The small molecule below binds the protein below.
Small molecule (SMILES): Cc1cn([C@H]2C[C@H](N=[N+]=[N-])[C@@H](CO[P](=O)(O)O[P](=O)(O)O[P](=O)(O)O[P](=O)(O)OC[C@H]3O[C@@H](n4cnc5c(N)ncnc54)[C@H](O)[C@@H]3O)O2)c(=O)[nH]c1=O

Sequence of chain 1.C:
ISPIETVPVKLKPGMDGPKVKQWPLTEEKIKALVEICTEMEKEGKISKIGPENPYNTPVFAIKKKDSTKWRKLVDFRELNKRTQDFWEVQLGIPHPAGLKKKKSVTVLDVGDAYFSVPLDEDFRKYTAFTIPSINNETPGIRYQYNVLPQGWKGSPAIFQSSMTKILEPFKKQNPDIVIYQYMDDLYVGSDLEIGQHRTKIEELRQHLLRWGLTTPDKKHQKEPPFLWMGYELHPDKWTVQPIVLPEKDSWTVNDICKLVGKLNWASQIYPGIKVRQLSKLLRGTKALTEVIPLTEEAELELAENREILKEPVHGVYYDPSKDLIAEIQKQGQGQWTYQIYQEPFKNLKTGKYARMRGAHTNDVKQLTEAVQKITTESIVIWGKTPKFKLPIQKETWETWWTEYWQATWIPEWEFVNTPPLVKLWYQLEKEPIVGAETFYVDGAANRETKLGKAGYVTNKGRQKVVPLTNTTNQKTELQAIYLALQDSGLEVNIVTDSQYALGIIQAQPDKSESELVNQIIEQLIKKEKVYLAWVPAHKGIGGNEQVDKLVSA

Binding-site contacts:
Ligand atom C5A contacts residue ARG74 of chain 1.C at 3.3 Å.
Ligand atom O1B contacts residue ARG74 of chain 1.C at 3.6 Å.
Ligand atom PG contacts residue MG1 of chain 1.U at 3.3 Å.
Ligand atom N6R contacts residue HIS223 of chain 1.C at 3.0 Å (h-bond).
Ligand atom O2B contacts residue MG1 of chain 1.U at 2.4 Å.
Ligand atom N3A contacts residue ALA116 of chain 1.C at 3.5 Å (h-bond).
Ligand atom N3' contacts residue ALA116 of chain 1.C at 3.5 Å (h-bond).
Ligand atom O3B contacts residue ASP115 of chain 1.C at 2.7 Å (salt-bridge).
Ligand atom C2' contacts residue TYR117 of chain 1.C at 3.2 Å (hydrophobic).
Ligand atom N3' contacts residue TYR117 of chain 1.C at 3.5 Å (h-bond).
Ligand atom PA contacts residue ARG74 of chain 1.C at 3.5 Å.
Ligand atom PB contacts residue MG1 of chain 1.U at 3.1 Å.
Ligand atom O1G contacts residue ASP112 of chain 1.C at 3.2 Å (salt-bridge).
Ligand atom PD contacts residue LYS67 of chain 1.C at 3.6 Å.
Ligand atom N3B contacts residue GLN153 of chain 1.C at 2.5 Å (h-bond).
Ligand atom O3A contacts residue ARG74 of chain 1.C at 3.0 Å (salt-bridge).
Ligand atom C6R contacts residue HIS223 of chain 1.C at 3.3 Å.
Ligand atom O4' contacts residue MET186 of chain 1.C at 3.4 Å.
Ligand atom O2D contacts residue LYS67 of chain 1.C at 2.9 Å.
Ligand atom N1R contacts residue LEU230 of chain 1.C at 3.5 Å (h-bond).
Ligand atom O3B contacts residue MG1 of chain 1.U at 3.2 Å.
Ligand atom N1R contacts residue HIS223 of chain 1.C at 2.7 Å (h-bond).
Ligand atom O1D contacts residue LYS67 of chain 1.C at 3.5 Å (salt-bridge).
Ligand atom PA contacts residue MG1 of chain 1.U at 3.5 Å.
Ligand atom O2G contacts residue GLY114 of chain 1.C at 3.5 Å.
Ligand atom C2R contacts residue LEU230 of chain 1.C at 3.6 Å (hydrophobic).
Ligand atom O5' contacts residue ARG74 of chain 1.C at 3.5 Å (salt-bridge).
Ligand atom O2B contacts residue ASP187 of chain 1.C at 3.2 Å (salt-bridge).
Ligand atom O2A contacts residue ARG74 of chain 1.C at 3.2 Å (salt-bridge).
Ligand atom PB contacts residue ASP115 of chain 1.C at 3.3 Å.
Ligand atom O2B contacts residue ASP115 of chain 1.C at 3.2 Å (salt-bridge).
Ligand atom O1A contacts residue MG1 of chain 1.U at 2.4 Å.
Ligand atom O1B contacts residue ASP115 of chain 1.C at 3.4 Å.
Ligand atom N3A contacts residue GLN153 of chain 1.C at 2.9 Å (h-bond).
Ligand atom N3B contacts residue PHE118 of chain 1.C at 3.0 Å.
Ligand atom O2B contacts residue VAL113 of chain 1.C at 3.0 Å (h-bond).
Ligand atom O1G contacts residue MG1 of chain 1.U at 2.4 Å.
Ligand atom O3A contacts residue MG1 of chain 1.U at 3.4 Å.
Ligand atom O1A contacts residue ASP187 of chain 1.C at 3.0 Å (salt-bridge).
Ligand atom O2B contacts residue ALA116 of chain 1.C at 3.3 Å (h-bond).